The protein below binds the small molecule below.
Small molecule (SMILES): CC1(C)O[C@@H]2[C@@H](CO[C@@]3(COS(N)(=O)=O)OC(C)(C)O[C@@H]23)O1

Sequence of chain 1.C:
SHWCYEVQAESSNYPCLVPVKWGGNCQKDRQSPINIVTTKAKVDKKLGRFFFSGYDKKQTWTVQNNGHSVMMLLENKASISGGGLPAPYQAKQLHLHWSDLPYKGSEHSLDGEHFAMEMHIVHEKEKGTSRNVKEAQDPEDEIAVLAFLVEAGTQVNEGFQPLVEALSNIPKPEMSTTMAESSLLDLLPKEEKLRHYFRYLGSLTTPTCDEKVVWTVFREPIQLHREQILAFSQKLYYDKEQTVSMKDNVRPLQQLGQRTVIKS

Binding-site contacts:
Ligand atom CAM contacts residue THR208 of chain 1.C at 3.3 Å.
Ligand atom OAN contacts residue ZN1 of chain 1.P at 3.8 Å.
Ligand atom CAD contacts residue ASN68 of chain 1.C at 3.3 Å.
Ligand atom CAK contacts residue GLN95 of chain 1.C at 3.5 Å.
Ligand atom OAI contacts residue VAL147 of chain 1.C at 3.9 Å.
Ligand atom OAN contacts residue HIS97 of chain 1.C at 3.4 Å.
Ligand atom SAO contacts residue ZN1 of chain 1.P at 3.0 Å.
Ligand atom OAR contacts residue THR208 of chain 1.C at 3.6 Å.
Ligand atom CAV contacts residue GLN95 of chain 1.C at 3.8 Å.
Ligand atom NAP contacts residue HIS122 of chain 1.C at 3.5 Å (h-bond).
Ligand atom CAL contacts residue THR208 of chain 1.C at 3.3 Å.
Ligand atom OAQ contacts residue GLN95 of chain 1.C at 2.8 Å (h-bond).
Ligand atom OAS contacts residue LEU206 of chain 1.C at 3.2 Å.
Ligand atom CAE contacts residue ASN68 of chain 1.C at 3.8 Å.
Ligand atom OAI contacts residue HIS97 of chain 1.C at 3.4 Å.
Ligand atom CAD contacts residue SER71 of chain 1.C at 3.6 Å.
Ligand atom OAI contacts residue VAL124 of chain 1.C at 3.9 Å.
Ligand atom OAS contacts residue THR207 of chain 1.C at 2.9 Å (h-bond).
Ligand atom CAG contacts residue GLN95 of chain 1.C at 3.5 Å.
Ligand atom OAF contacts residue HIS97 of chain 1.C at 3.3 Å (h-bond).
Ligand atom OAA contacts residue ASN68 of chain 1.C at 3.0 Å (h-bond).
Ligand atom NAP contacts residue ZN1 of chain 1.P at 2.0 Å.
Ligand atom CAU contacts residue GLN95 of chain 1.C at 3.8 Å.
Ligand atom OAH contacts residue THR208 of chain 1.C at 2.5 Å (h-bond).
Ligand atom SAO contacts residue THR207 of chain 1.C at 3.8 Å.
Ligand atom CAC contacts residue THR208 of chain 1.C at 3.6 Å.
Ligand atom OAI contacts residue HIS122 of chain 1.C at 3.6 Å (h-bond).
Ligand atom SAO contacts residue HIS97 of chain 1.C at 3.7 Å.
Ligand atom CAG contacts residue HIS97 of chain 1.C at 4.0 Å.
Ligand atom NAP contacts residue HIS97 of chain 1.C at 3.4 Å (h-bond).
Ligand atom CAB contacts residue ASN68 of chain 1.C at 3.5 Å.
Ligand atom CAK contacts residue HIS97 of chain 1.C at 3.8 Å.
Ligand atom CAJ contacts residue SER71 of chain 1.C at 3.7 Å.
Ligand atom OAI contacts residue ZN1 of chain 1.P at 3.1 Å.
Ligand atom CAV contacts residue LEU206 of chain 1.C at 3.8 Å (hydrophobic).
Ligand atom NAP contacts residue THR207 of chain 1.C at 2.7 Å (h-bond).
Ligand atom OAN contacts residue LEU206 of chain 1.C at 3.9 Å.
Ligand atom OAF contacts residue GLN95 of chain 1.C at 3.8 Å.
Ligand atom CAD contacts residue HIS97 of chain 1.C at 4.0 Å.
Ligand atom NAP contacts residue HIS99 of chain 1.C at 3.5 Å (h-bond).